Binding-site contacts:
Ligand atom C1 contacts residue ASN160 of chain 1.A at 1.4 Å.
Ligand atom C2 contacts residue ASN160 of chain 1.A at 2.5 Å.
Ligand atom N2 contacts residue HIS220 of chain 1.A at 4.1 Å.
Ligand atom C8 contacts residue PHE221 of chain 1.A at 3.5 Å (hydrophobic).
Ligand atom O7 contacts residue ASN160 of chain 1.A at 3.5 Å (h-bond).
Ligand atom O5 contacts residue ARG30 of chain 1.C at 4.0 Å.
Ligand atom O7 contacts residue HIS220 of chain 1.A at 3.0 Å (h-bond).
Ligand atom C8 contacts residue HIS220 of chain 1.A at 4.3 Å.
Ligand atom O3 contacts residue HIS220 of chain 1.A at 2.4 Å (h-bond).
Ligand atom C7 contacts residue HIS220 of chain 1.A at 3.8 Å.
Ligand atom C3 contacts residue HIS220 of chain 1.A at 3.6 Å.
Ligand atom C5 contacts residue ASN160 of chain 1.A at 3.7 Å.
Ligand atom C5 contacts residue ARG30 of chain 1.C at 3.9 Å.
Ligand atom C1 contacts residue ARG30 of chain 1.C at 3.9 Å.
Ligand atom C7 contacts residue ASN160 of chain 1.A at 3.4 Å.
Ligand atom N2 contacts residue ASN160 of chain 1.A at 2.9 Å (h-bond).
Ligand atom O5 contacts residue ASN160 of chain 1.A at 2.4 Å (h-bond).
Ligand atom C8 contacts residue ASN160 of chain 1.A at 4.5 Å.
Ligand atom C3 contacts residue ASN160 of chain 1.A at 3.8 Å.
Ligand atom C4 contacts residue ASN160 of chain 1.A at 4.2 Å.
Ligand atom C2 contacts residue HIS220 of chain 1.A at 4.4 Å.
Ligand atom C8 contacts residue SER158 of chain 1.A at 4.2 Å.

This protein binds this small molecule.
Small molecule (SMILES): CC(=O)N[C@@H]1[C@@H](O)[C@H](O)[C@@H](CO)O[C@H]1O

Sequence of chain 1.A:
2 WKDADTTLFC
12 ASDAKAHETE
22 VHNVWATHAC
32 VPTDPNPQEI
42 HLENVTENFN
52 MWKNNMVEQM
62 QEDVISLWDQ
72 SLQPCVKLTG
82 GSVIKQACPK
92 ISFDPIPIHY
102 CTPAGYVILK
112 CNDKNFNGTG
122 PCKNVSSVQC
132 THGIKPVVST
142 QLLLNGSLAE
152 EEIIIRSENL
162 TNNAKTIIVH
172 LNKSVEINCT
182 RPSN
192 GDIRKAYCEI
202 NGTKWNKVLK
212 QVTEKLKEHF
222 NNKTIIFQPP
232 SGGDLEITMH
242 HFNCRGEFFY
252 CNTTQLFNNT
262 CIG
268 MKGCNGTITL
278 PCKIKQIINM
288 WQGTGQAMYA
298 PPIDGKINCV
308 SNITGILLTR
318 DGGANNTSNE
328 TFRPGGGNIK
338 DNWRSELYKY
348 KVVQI

Sequence of chain 1.C:
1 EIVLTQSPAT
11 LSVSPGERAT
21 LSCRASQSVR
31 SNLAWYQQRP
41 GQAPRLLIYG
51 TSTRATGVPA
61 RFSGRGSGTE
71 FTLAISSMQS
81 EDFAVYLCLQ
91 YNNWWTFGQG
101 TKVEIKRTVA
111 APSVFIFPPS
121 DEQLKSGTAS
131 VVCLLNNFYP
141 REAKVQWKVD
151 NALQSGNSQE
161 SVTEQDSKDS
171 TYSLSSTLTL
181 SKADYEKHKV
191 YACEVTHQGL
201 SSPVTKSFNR